This small molecule binds to this protein.
Small molecule (SMILES): CC(=O)N[C@H]1[C@H](O[C@H]2[C@H](O)[C@@H](NC(C)=O)CO[C@@H]2CO)O[C@H](CO[C@H]2O[C@H](CO)[C@@H](O)[C@H](O)[C@@H]2O)[C@@H](O[C@H]2O[C@H](CO)[C@@H](O)[C@H](O)[C@@H]2O)[C@@H]1O[C@@H]1O[C@H](CS(=O)(=O)O)[C@@H](O[C@@H]2O[C@H](CO)[C@@H](O)[C@H](O)[C@H]2O)[C@H](O)[C@H]1O

Sequence of chain 1.D:
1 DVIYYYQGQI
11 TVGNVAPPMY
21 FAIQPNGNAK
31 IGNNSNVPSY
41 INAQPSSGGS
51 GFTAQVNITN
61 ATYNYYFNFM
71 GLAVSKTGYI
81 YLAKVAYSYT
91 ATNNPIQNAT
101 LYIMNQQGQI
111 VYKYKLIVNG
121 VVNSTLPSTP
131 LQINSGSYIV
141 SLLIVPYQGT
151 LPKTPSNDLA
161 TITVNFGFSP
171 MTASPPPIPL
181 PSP

Binding-site contacts:
Ligand atom O4 contacts residue GLN107 of chain 1.C at 3.6 Å.
Ligand atom C1 contacts residue ASN33 of chain 1.C at 1.4 Å.
Ligand atom C8 contacts residue PHE67 of chain 1.C at 3.8 Å (hydrophobic).
Ligand atom C6 contacts residue ASN68 of chain 1.C at 3.5 Å.
Ligand atom C6 contacts residue LYS30 of chain 1.C at 3.2 Å.
Ligand atom C6 contacts residue ILE139 of chain 1.C at 4.0 Å (hydrophobic).
Ligand atom C8 contacts residue GLY108 of chain 1.C at 3.6 Å.
Ligand atom O5 contacts residue LYS30 of chain 1.C at 3.1 Å (salt-bridge).
Ligand atom O7 contacts residue ALA29 of chain 1.C at 3.0 Å (h-bond).
Ligand atom C6 contacts residue SER174 of chain 1.D at 3.9 Å.
Ligand atom O4 contacts residue SER174 of chain 1.D at 3.3 Å (h-bond).
Ligand atom C7 contacts residue ALA29 of chain 1.C at 4.0 Å (hydrophobic).
Ligand atom O1S6 contacts residue GLN107 of chain 1.C at 4.0 Å.
Ligand atom C2 contacts residue ASN33 of chain 1.C at 2.5 Å.
Ligand atom C2 contacts residue ALA29 of chain 1.C at 4.0 Å (hydrophobic).
Ligand atom C1 contacts residue ALA29 of chain 1.C at 3.8 Å (hydrophobic).
Ligand atom C8 contacts residue GLN107 of chain 1.C at 3.8 Å.
Ligand atom O2S6 contacts residue LYS30 of chain 1.C at 3.9 Å.
Ligand atom O3 contacts residue GLN107 of chain 1.C at 4.0 Å.
Ligand atom C2 contacts residue GLN107 of chain 1.C at 3.9 Å.
Ligand atom O5 contacts residue ASN33 of chain 1.C at 2.4 Å (h-bond).
Ligand atom O6 contacts residue PHE67 of chain 1.C at 3.2 Å.
Ligand atom O6 contacts residue PRO176 of chain 1.D at 3.5 Å.
Ligand atom N2 contacts residue ASN33 of chain 1.C at 2.9 Å (h-bond).
Ligand atom C5 contacts residue ASN68 of chain 1.C at 3.7 Å.
Ligand atom O6 contacts residue ILE139 of chain 1.C at 3.8 Å.
Ligand atom C7 contacts residue ASN33 of chain 1.C at 3.3 Å.
Ligand atom O4 contacts residue PRO176 of chain 1.D at 3.4 Å.
Ligand atom O5 contacts residue ASN68 of chain 1.C at 3.4 Å (h-bond).
Ligand atom O5 contacts residue PRO176 of chain 1.D at 3.9 Å.
Ligand atom C3 contacts residue GLN107 of chain 1.C at 3.5 Å.
Ligand atom O5 contacts residue ALA29 of chain 1.C at 4.0 Å.
Ligand atom O7 contacts residue ASN33 of chain 1.C at 3.3 Å (h-bond).
Ligand atom C5 contacts residue LYS30 of chain 1.C at 3.8 Å.
Ligand atom C8 contacts residue GLN106 of chain 1.C at 3.6 Å.
Ligand atom C5 contacts residue ASN33 of chain 1.C at 3.6 Å.
Ligand atom O6 contacts residue PRO175 of chain 1.D at 3.4 Å (h-bond).
Ligand atom C1 contacts residue PRO176 of chain 1.D at 4.0 Å (hydrophobic).
Ligand atom C6 contacts residue PRO175 of chain 1.D at 3.7 Å (hydrophobic).
Ligand atom C3 contacts residue ASN33 of chain 1.C at 3.8 Å.

Sequence of chain 1.C:
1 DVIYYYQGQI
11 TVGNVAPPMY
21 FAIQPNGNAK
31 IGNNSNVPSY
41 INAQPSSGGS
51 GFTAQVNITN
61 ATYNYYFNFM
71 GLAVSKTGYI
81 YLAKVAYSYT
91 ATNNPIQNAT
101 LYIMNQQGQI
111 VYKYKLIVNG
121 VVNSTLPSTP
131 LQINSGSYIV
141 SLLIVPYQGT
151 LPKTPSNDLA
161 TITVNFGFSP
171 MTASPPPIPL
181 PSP